Binding-site contacts:
Ligand atom OXT contacts residue PRO101 of chain 1.A at 3.7 Å.
Ligand atom OXT contacts residue LEU102 of chain 1.A at 3.6 Å.
Ligand atom CA contacts residue SER154 of chain 1.A at 3.3 Å.
Ligand atom O contacts residue TYR73 of chain 1.A at 3.5 Å.
Ligand atom CA contacts residue GLU205 of chain 1.A at 3.4 Å.
Ligand atom CG contacts residue TYR73 of chain 1.A at 4.3 Å (hydrophobic).
Ligand atom O contacts residue GLY153 of chain 1.A at 3.3 Å.
Ligand atom O contacts residue ARG108 of chain 1.A at 2.8 Å (salt-bridge).
Ligand atom CA contacts residue TYR73 of chain 1.A at 4.1 Å (hydrophobic).
Ligand atom N contacts residue SER154 of chain 1.A at 4.1 Å.
Ligand atom C contacts residue THR103 of chain 1.A at 3.7 Å.
Ligand atom C contacts residue TYR73 of chain 1.A at 3.8 Å (hydrophobic).
Ligand atom O contacts residue SER154 of chain 1.A at 2.9 Å (h-bond).
Ligand atom N contacts residue GLU205 of chain 1.A at 2.7 Å (salt-bridge).
Ligand atom N contacts residue TYR73 of chain 1.A at 4.2 Å.
Ligand atom OXT contacts residue THR103 of chain 1.A at 2.9 Å (h-bond).
Ligand atom CB contacts residue TYR73 of chain 1.A at 3.5 Å (hydrophobic).
Ligand atom OE2 contacts residue SER154 of chain 1.A at 3.3 Å (h-bond).
Ligand atom OE1 contacts residue GLU205 of chain 1.A at 3.8 Å.
Ligand atom OXT contacts residue ARG108 of chain 1.A at 2.8 Å (salt-bridge).
Ligand atom N contacts residue TYR232 of chain 1.A at 3.7 Å.
Ligand atom CA contacts residue THR103 of chain 1.A at 3.5 Å.
Ligand atom OE2 contacts residue THR155 of chain 1.A at 3.0 Å (h-bond).
Ligand atom OXT contacts residue TYR73 of chain 1.A at 3.6 Å.
Ligand atom OE2 contacts residue GLY153 of chain 1.A at 3.6 Å.
Ligand atom C contacts residue SER154 of chain 1.A at 3.3 Å.
Ligand atom N contacts residue PRO101 of chain 1.A at 2.8 Å (h-bond).
Ligand atom C contacts residue ARG108 of chain 1.A at 3.4 Å.
Ligand atom CB contacts residue GLU205 of chain 1.A at 4.0 Å.
Ligand atom CG contacts residue GLU205 of chain 1.A at 3.5 Å.
Ligand atom OE2 contacts residue LEU150 of chain 1.A at 4.1 Å.
Ligand atom OXT contacts residue SER154 of chain 1.A at 4.0 Å.
Ligand atom CB contacts residue LEU150 of chain 1.A at 4.0 Å (hydrophobic).
Ligand atom CD contacts residue THR155 of chain 1.A at 3.3 Å.
Ligand atom OE1 contacts residue THR155 of chain 1.A at 2.7 Å (h-bond).
Ligand atom CG contacts residue LEU150 of chain 1.A at 3.7 Å (hydrophobic).
Ligand atom CD contacts residue GLU205 of chain 1.A at 3.9 Å.
Ligand atom CA contacts residue PRO101 of chain 1.A at 4.0 Å (hydrophobic).
Ligand atom CD contacts residue LEU150 of chain 1.A at 4.0 Å (hydrophobic).
Ligand atom N contacts residue THR103 of chain 1.A at 2.8 Å (h-bond).

Sequence of chain 1.A:
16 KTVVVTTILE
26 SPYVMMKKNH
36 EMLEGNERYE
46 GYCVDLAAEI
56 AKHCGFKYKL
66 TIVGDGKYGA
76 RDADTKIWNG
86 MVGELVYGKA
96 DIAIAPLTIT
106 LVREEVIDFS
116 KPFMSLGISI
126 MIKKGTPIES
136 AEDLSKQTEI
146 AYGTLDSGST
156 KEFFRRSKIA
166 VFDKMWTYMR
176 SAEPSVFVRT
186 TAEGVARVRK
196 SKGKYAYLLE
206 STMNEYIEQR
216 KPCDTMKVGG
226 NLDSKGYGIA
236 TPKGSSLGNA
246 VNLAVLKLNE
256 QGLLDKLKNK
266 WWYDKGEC

This small molecule binds to this protein.
Small molecule (SMILES): N[C@@H](CCC(=O)O)C(=O)O